Sequence of chain 1.D:
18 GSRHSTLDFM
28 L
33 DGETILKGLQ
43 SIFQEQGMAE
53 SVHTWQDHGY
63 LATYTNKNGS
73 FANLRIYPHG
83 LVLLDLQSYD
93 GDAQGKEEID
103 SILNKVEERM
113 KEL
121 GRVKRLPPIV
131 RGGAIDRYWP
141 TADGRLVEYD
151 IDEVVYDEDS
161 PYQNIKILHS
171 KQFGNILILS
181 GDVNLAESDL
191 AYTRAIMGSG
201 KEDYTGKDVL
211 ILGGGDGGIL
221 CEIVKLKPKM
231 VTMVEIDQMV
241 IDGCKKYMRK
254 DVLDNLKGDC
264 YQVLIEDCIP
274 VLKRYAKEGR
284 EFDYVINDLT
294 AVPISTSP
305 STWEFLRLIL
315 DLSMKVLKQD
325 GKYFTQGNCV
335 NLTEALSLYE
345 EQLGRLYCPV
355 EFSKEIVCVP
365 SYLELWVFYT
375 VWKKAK

Binding-site contacts:
Ligand atom C5' contacts residue THR293 of chain 1.D at 3.5 Å.
Ligand atom O2' contacts residue GLU235 of chain 1.D at 2.6 Å (salt-bridge).
Ligand atom O4' contacts residue GLY213 of chain 1.D at 3.6 Å.
Ligand atom C8 contacts residue THR293 of chain 1.D at 3.0 Å.
Ligand atom N3 contacts residue GLY213 of chain 1.D at 3.7 Å.
Ligand atom C5 contacts residue ILE236 of chain 1.D at 3.7 Å (hydrophobic).
Ligand atom C2 contacts residue VAL234 of chain 1.D at 3.4 Å (hydrophobic).
Ligand atom O3' contacts residue GLU235 of chain 1.D at 2.5 Å (salt-bridge).
Ligand atom O4' contacts residue ASP291 of chain 1.D at 3.7 Å.
Ligand atom C2' contacts residue GLU235 of chain 1.D at 3.5 Å.
Ligand atom C4' contacts residue ASP291 of chain 1.D at 3.7 Å.
Ligand atom N1 contacts residue CYS271 of chain 1.D at 3.1 Å (h-bond).
Ligand atom N7 contacts residue ILE297 of chain 1.D at 2.9 Å (h-bond).
Ligand atom S5' contacts residue ASN184 of chain 1.D at 3.6 Å.
Ligand atom O4' contacts residue LEU292 of chain 1.D at 3.5 Å.
Ligand atom O2' contacts residue ASP237 of chain 1.D at 3.8 Å.
Ligand atom C3' contacts residue GLU235 of chain 1.D at 3.5 Å.
Ligand atom O3' contacts residue VAL240 of chain 1.D at 3.5 Å.
Ligand atom C8 contacts residue ILE297 of chain 1.D at 3.5 Å (hydrophobic).
Ligand atom N6 contacts residue ILE297 of chain 1.D at 2.8 Å (h-bond).
Ligand atom C4 contacts residue LEU292 of chain 1.D at 3.4 Å (hydrophobic).
Ligand atom C3' contacts residue LEU179 of chain 1.D at 3.5 Å (hydrophobic).
Ligand atom C1' contacts residue GLU235 of chain 1.D at 3.4 Å.
Ligand atom C5 contacts residue LEU292 of chain 1.D at 3.5 Å (hydrophobic).
Ligand atom C5' contacts residue LEU292 of chain 1.D at 3.7 Å (hydrophobic).
Ligand atom CS contacts residue LEU179 of chain 1.D at 3.7 Å (hydrophobic).
Ligand atom C4' contacts residue GLU235 of chain 1.D at 3.6 Å.
Ligand atom C4 contacts residue ILE236 of chain 1.D at 3.5 Å (hydrophobic).
Ligand atom CS contacts residue ASN184 of chain 1.D at 3.5 Å.
Ligand atom N6 contacts residue ASP270 of chain 1.D at 3.0 Å (salt-bridge).
Ligand atom S5' contacts residue ASP291 of chain 1.D at 3.3 Å (salt-bridge).
Ligand atom CS contacts residue LEU177 of chain 1.D at 3.6 Å (hydrophobic).
Ligand atom C5' contacts residue ASN184 of chain 1.D at 3.5 Å.
Ligand atom C2 contacts residue ILE236 of chain 1.D at 3.4 Å (hydrophobic).
Ligand atom C5' contacts residue ASP291 of chain 1.D at 3.1 Å.
Ligand atom N3 contacts residue ILE236 of chain 1.D at 3.3 Å (h-bond).
Ligand atom O3' contacts residue GLY215 of chain 1.D at 3.5 Å (h-bond).
Ligand atom N3 contacts residue LEU292 of chain 1.D at 3.6 Å.
Ligand atom O4' contacts residue THR293 of chain 1.D at 3.4 Å (h-bond).
Ligand atom O2' contacts residue GLN163 of chain 1.D at 2.9 Å (h-bond).

This protein binds this small molecule.
Small molecule (SMILES): CSC[C@H]1O[C@@H](n2cnc3c(N)ncnc32)[C@H](O)[C@@H]1O